Binding-site contacts:
Ligand atom O7 contacts residue ASN1095 of chain 1.C at 4.2 Å.
Ligand atom C7 contacts residue ASN1095 of chain 1.C at 3.5 Å.
Ligand atom O5 contacts residue ASN1095 of chain 1.C at 2.3 Å (h-bond).
Ligand atom O6 contacts residue PHE1100 of chain 1.C at 4.2 Å.
Ligand atom N2 contacts residue THR1097 of chain 1.C at 3.3 Å (h-bond).
Ligand atom C5 contacts residue HIS1098 of chain 1.C at 4.3 Å.
Ligand atom C1 contacts residue THR1097 of chain 1.C at 3.6 Å.
Ligand atom C1 contacts residue ASN1095 of chain 1.C at 1.4 Å.
Ligand atom C8 contacts residue ASN1095 of chain 1.C at 3.7 Å.
Ligand atom C5 contacts residue ASN1095 of chain 1.C at 3.6 Å.
Ligand atom O5 contacts residue PHE1100 of chain 1.C at 3.6 Å.
Ligand atom C8 contacts residue THR1097 of chain 1.C at 4.1 Å.
Ligand atom O3 contacts residue THR1097 of chain 1.C at 4.5 Å.
Ligand atom C2 contacts residue ASN1095 of chain 1.C at 2.5 Å.
Ligand atom O4 contacts residue HIS1098 of chain 1.C at 4.5 Å.
Ligand atom C2 contacts residue THR1097 of chain 1.C at 3.6 Å.
Ligand atom N2 contacts residue ASN1095 of chain 1.C at 2.6 Å (h-bond).
Ligand atom C7 contacts residue THR1097 of chain 1.C at 4.4 Å.
Ligand atom C3 contacts residue THR1097 of chain 1.C at 3.6 Å.
Ligand atom C3 contacts residue ASN1095 of chain 1.C at 3.8 Å.
Ligand atom C6 contacts residue PHE1100 of chain 1.C at 3.4 Å (hydrophobic).
Ligand atom C4 contacts residue ASN1095 of chain 1.C at 4.2 Å.
Ligand atom C5 contacts residue PHE1100 of chain 1.C at 3.9 Å (hydrophobic).
Ligand atom C1 contacts residue PHE1100 of chain 1.C at 4.2 Å (hydrophobic).

Sequence of chain 1.C:
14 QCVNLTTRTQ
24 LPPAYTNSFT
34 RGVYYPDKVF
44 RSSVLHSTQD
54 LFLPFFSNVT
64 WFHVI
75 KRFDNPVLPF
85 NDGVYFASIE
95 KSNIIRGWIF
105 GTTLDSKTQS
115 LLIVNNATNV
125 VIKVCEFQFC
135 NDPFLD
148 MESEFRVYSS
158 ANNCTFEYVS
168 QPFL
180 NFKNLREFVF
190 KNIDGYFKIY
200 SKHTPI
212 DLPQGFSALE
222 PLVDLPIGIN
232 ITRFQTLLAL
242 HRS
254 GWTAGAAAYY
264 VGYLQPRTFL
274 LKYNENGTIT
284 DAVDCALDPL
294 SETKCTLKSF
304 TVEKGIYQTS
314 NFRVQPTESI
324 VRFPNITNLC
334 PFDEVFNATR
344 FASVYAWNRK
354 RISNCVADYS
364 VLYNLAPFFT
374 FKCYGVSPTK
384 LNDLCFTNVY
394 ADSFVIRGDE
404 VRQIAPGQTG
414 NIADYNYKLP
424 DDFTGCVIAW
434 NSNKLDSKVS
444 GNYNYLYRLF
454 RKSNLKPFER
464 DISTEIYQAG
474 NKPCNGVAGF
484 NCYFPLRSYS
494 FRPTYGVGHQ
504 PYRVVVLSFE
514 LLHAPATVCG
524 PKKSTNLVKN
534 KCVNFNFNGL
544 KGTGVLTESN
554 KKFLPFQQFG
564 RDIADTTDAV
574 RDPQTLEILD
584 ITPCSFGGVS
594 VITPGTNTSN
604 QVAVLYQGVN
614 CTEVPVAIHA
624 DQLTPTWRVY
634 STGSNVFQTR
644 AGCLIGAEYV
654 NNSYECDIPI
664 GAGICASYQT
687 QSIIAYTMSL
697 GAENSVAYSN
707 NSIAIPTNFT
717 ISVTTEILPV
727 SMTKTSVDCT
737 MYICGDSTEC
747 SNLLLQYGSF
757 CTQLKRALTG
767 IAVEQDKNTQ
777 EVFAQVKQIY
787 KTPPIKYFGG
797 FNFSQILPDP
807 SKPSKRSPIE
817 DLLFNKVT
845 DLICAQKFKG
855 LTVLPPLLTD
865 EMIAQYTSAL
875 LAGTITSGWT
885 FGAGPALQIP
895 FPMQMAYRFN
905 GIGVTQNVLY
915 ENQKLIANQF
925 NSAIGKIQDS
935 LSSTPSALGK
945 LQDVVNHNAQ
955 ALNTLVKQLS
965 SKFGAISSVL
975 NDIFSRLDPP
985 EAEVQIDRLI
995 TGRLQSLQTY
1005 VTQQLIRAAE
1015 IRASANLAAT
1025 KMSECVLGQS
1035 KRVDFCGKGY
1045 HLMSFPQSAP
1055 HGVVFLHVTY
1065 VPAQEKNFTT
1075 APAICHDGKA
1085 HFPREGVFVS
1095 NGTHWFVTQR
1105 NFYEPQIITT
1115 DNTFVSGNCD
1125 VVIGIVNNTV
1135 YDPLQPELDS

The protein below binds the small molecule below.
Small molecule (SMILES): CC(=O)N[C@H]1[C@H](O[C@H]2[C@H](O)[C@@H](NC(C)=O)CO[C@@H]2CO)O[C@H](CO)[C@@H](O)[C@@H]1O